Sequence of chain 15.B:
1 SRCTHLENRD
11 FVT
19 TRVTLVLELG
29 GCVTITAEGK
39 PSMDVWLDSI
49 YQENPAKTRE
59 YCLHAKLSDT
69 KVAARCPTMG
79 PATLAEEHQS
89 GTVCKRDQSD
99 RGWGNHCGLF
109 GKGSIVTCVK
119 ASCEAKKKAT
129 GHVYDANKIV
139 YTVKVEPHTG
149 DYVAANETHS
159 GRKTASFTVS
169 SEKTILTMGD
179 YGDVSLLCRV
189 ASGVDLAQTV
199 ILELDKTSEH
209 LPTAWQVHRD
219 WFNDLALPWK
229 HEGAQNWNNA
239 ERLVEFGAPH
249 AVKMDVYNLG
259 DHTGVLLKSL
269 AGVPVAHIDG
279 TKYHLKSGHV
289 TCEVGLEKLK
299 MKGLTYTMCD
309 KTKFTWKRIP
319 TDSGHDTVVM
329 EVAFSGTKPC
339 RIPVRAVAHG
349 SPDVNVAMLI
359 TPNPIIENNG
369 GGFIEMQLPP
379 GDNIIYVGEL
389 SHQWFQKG

This small molecule binds to this protein.
Small molecule (SMILES): CC(=O)N[C@@H]1[C@@H](O)[C@H](O)[C@@H](CO)O[C@H]1O

Binding-site contacts:
Ligand atom O5 contacts residue ASN154 of chain 15.B at 2.4 Å (h-bond).
Ligand atom C7 contacts residue ASN154 of chain 15.B at 3.3 Å.
Ligand atom C5 contacts residue ASN154 of chain 15.B at 3.7 Å.
Ligand atom C2 contacts residue ASN154 of chain 15.B at 2.4 Å.
Ligand atom C2 contacts residue HIS104 of chain 33.B at 4.4 Å.
Ligand atom O7 contacts residue GLU155 of chain 15.B at 3.8 Å.
Ligand atom C5 contacts residue HIS104 of chain 33.B at 3.3 Å.
Ligand atom O5 contacts residue HIS104 of chain 33.B at 3.2 Å (h-bond).
Ligand atom N2 contacts residue ASN154 of chain 15.B at 2.9 Å (h-bond).
Ligand atom C3 contacts residue ASN154 of chain 15.B at 3.8 Å.
Ligand atom C4 contacts residue ASN154 of chain 15.B at 4.2 Å.
Ligand atom C8 contacts residue GLU155 of chain 15.B at 3.8 Å.
Ligand atom C8 contacts residue ASN154 of chain 15.B at 3.8 Å.
Ligand atom C6 contacts residue HIS104 of chain 33.B at 3.7 Å.
Ligand atom O7 contacts residue ASN154 of chain 15.B at 3.1 Å (h-bond).
Ligand atom O6 contacts residue HIS104 of chain 33.B at 2.9 Å.
Ligand atom C1 contacts residue ASN154 of chain 15.B at 1.4 Å.
Ligand atom C7 contacts residue GLU155 of chain 15.B at 4.1 Å.
Ligand atom C1 contacts residue HIS104 of chain 33.B at 3.2 Å.
Ligand atom O7 contacts residue HIS104 of chain 33.B at 4.2 Å.

Sequence of chain 33.B:
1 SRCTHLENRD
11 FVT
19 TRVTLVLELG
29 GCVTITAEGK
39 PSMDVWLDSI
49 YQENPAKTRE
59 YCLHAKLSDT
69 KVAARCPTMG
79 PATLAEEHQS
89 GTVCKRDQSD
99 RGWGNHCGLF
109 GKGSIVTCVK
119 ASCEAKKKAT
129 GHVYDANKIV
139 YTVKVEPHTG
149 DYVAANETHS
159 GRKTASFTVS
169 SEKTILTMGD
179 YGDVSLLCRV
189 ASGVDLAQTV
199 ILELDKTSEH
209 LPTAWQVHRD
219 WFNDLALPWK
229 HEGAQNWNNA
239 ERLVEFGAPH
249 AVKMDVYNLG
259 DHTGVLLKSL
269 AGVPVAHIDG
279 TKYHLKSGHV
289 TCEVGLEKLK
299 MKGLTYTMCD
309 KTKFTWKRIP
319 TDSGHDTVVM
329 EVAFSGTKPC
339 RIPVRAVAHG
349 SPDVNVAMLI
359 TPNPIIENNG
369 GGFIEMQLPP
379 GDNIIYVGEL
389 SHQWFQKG